Sequence of chain 1.A:
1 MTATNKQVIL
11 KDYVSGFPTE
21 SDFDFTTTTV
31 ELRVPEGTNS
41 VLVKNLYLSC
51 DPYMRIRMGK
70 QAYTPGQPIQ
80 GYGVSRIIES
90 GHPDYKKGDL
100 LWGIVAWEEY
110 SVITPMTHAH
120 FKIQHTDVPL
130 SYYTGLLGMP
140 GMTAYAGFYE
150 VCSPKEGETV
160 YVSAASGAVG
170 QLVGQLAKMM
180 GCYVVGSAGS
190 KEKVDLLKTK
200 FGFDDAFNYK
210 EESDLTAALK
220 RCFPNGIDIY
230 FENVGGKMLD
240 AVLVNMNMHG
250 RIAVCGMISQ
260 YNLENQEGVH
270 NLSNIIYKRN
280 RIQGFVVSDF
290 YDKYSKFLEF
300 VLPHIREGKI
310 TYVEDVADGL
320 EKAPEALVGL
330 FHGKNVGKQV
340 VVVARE

Binding-site contacts:
Ligand atom C6' contacts residue VAL285 of chain 1.B at 4.1 Å (hydrophobic).
Ligand atom O1 contacts residue ILE275 of chain 1.A at 3.8 Å.
Ligand atom C5' contacts residue LEU68 of chain 1.B at 4.3 Å (hydrophobic).
Ligand atom C1 contacts residue TYR53 of chain 1.B at 4.1 Å (hydrophobic).
Ligand atom C2 contacts residue TYR53 of chain 1.B at 3.6 Å (hydrophobic).
Ligand atom C4' contacts residue VAL285 of chain 1.B at 4.0 Å (hydrophobic).
Ligand atom C1 contacts residue TYR260 of chain 1.B at 3.7 Å (hydrophobic).
Ligand atom C2 contacts residue NAP1 of chain 1.E at 4.1 Å.
Ligand atom C3' contacts residue VAL285 of chain 1.B at 4.4 Å (hydrophobic).
Ligand atom C3 contacts residue TYR53 of chain 1.B at 3.6 Å (hydrophobic).
Ligand atom C3' contacts residue MET138 of chain 1.B at 4.0 Å (hydrophobic).
Ligand atom C3' contacts residue NAP1 of chain 1.E at 4.2 Å.
Ligand atom C5' contacts residue ALA69 of chain 1.B at 4.1 Å (hydrophobic).
Ligand atom C6' contacts residue NAP1 of chain 1.E at 4.4 Å.
Ligand atom O1 contacts residue TYR260 of chain 1.B at 2.9 Å (h-bond).
Ligand atom C6' contacts residue TYR53 of chain 1.B at 4.1 Å (hydrophobic).
Ligand atom O1 contacts residue NAP1 of chain 1.E at 3.4 Å (h-bond).
Ligand atom C1' contacts residue VAL285 of chain 1.B at 4.4 Å (hydrophobic).
Ligand atom C1 contacts residue CYS254 of chain 1.B at 4.4 Å (hydrophobic).
Ligand atom C1' contacts residue TYR53 of chain 1.B at 3.8 Å (hydrophobic).
Ligand atom C3' contacts residue TYR81 of chain 1.B at 4.2 Å (hydrophobic).
Ligand atom C3' contacts residue SER287 of chain 1.B at 4.3 Å.
Ligand atom C1 contacts residue ILE275 of chain 1.A at 4.0 Å (hydrophobic).
Ligand atom C3 contacts residue NAP1 of chain 1.E at 3.4 Å.
Ligand atom C5' contacts residue VAL285 of chain 1.B at 3.9 Å (hydrophobic).
Ligand atom C2' contacts residue VAL286 of chain 1.B at 3.9 Å (hydrophobic).
Ligand atom C4' contacts residue SER287 of chain 1.B at 3.7 Å.
Ligand atom C3' contacts residue VAL286 of chain 1.B at 3.8 Å (hydrophobic).
Ligand atom O1 contacts residue TYR276 of chain 1.A at 4.3 Å.
Ligand atom C2 contacts residue LEU68 of chain 1.B at 3.7 Å (hydrophobic).
Ligand atom C2' contacts residue TYR53 of chain 1.B at 4.1 Å (hydrophobic).
Ligand atom C2 contacts residue ILE275 of chain 1.A at 4.4 Å (hydrophobic).
Ligand atom C2' contacts residue NAP1 of chain 1.E at 3.4 Å.
Ligand atom O4' contacts residue TYR81 of chain 1.B at 3.9 Å.
Ligand atom C1' contacts residue NAP1 of chain 1.E at 3.5 Å.
Ligand atom C6' contacts residue LEU68 of chain 1.B at 3.6 Å (hydrophobic).
Ligand atom O1 contacts residue ILE56 of chain 1.B at 3.9 Å.
Ligand atom O4' contacts residue SER287 of chain 1.B at 3.0 Å (h-bond).
Ligand atom C1 contacts residue NAP1 of chain 1.E at 3.2 Å.
Ligand atom C2' contacts residue MET138 of chain 1.B at 4.0 Å (hydrophobic).

The protein below binds the small molecule below.
Small molecule (SMILES): O=C(O)/C=C/c1ccc(O)cc1

Sequence of chain 1.B:
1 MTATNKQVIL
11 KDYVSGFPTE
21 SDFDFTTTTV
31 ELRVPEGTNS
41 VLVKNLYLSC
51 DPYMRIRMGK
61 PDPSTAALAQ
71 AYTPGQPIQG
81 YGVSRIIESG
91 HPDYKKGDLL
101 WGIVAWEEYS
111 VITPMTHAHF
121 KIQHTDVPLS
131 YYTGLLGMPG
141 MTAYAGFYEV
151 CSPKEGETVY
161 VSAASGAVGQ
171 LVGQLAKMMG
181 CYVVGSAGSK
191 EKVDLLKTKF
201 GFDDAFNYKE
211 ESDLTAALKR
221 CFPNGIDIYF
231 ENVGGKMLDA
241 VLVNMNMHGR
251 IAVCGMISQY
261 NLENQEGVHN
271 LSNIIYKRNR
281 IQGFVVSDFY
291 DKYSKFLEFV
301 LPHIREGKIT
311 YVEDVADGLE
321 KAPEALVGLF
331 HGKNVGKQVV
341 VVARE